Sequence of chain 2.A:
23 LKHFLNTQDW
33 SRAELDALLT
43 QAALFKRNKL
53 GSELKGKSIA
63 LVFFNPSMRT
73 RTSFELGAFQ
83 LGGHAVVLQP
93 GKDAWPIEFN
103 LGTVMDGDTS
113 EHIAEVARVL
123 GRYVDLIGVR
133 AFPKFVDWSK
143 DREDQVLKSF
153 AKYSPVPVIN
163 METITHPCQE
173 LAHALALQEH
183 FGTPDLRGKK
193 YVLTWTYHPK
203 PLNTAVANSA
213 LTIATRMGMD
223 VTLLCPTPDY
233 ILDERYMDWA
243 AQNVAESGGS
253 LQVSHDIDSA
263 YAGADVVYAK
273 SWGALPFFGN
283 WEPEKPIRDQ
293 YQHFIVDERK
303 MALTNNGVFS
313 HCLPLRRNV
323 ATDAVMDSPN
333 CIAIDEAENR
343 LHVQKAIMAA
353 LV

The small molecule below binds the protein below.
Small molecule (SMILES): CCC[C@H](NC(=O)CCC(=O)O)C(=O)O

Binding-site contacts:
Ligand atom CD contacts residue LEU315 of chain 2.A at 3.2 Å (hydrophobic).
Ligand atom CB contacts residue PHE134 of chain 2.A at 3.9 Å (hydrophobic).
Ligand atom CD contacts residue HIS168 of chain 2.A at 4.2 Å.
Ligand atom CD contacts residue CYS314 of chain 2.A at 3.6 Å (hydrophobic).
Ligand atom C4 contacts residue HIS200 of chain 2.A at 3.8 Å.
Ligand atom OXT contacts residue LYS272 of chain 2.A at 2.7 Å (salt-bridge).
Ligand atom CD contacts residue PRO316 of chain 2.A at 4.2 Å (hydrophobic).
Ligand atom CD contacts residue VAL208 of chain 2.A at 4.2 Å (hydrophobic).
Ligand atom CG contacts residue LEU315 of chain 2.A at 3.8 Å (hydrophobic).
Ligand atom O contacts residue LYS272 of chain 2.A at 4.1 Å.
Ligand atom CB contacts residue CP1 of chain 2.C at 4.1 Å.
Ligand atom C contacts residue ASN205 of chain 2.A at 3.9 Å.
Ligand atom C4 contacts residue SER112 of chain 3.A at 3.5 Å.
Ligand atom OD1 contacts residue HIS200 of chain 2.A at 2.8 Å (h-bond).
Ligand atom O1 contacts residue PHE134 of chain 2.A at 4.0 Å.
Ligand atom O contacts residue ASN205 of chain 2.A at 3.5 Å.
Ligand atom CB contacts residue TRP97 of chain 3.A at 4.1 Å (hydrophobic).
Ligand atom OXT contacts residue LEU204 of chain 2.A at 3.8 Å.
Ligand atom OD2 contacts residue SER112 of chain 3.A at 2.5 Å (h-bond).
Ligand atom C contacts residue LYS272 of chain 2.A at 3.5 Å.
Ligand atom C4 contacts residue ARG318 of chain 2.A at 3.2 Å.
Ligand atom CG contacts residue GLU164 of chain 2.A at 4.2 Å.
Ligand atom CG contacts residue CYS314 of chain 2.A at 3.8 Å (hydrophobic).
Ligand atom OD2 contacts residue ARG318 of chain 2.A at 2.6 Å (salt-bridge).
Ligand atom CG contacts residue PRO316 of chain 2.A at 4.1 Å (hydrophobic).
Ligand atom OXT contacts residue ASN205 of chain 2.A at 3.9 Å.
Ligand atom C contacts residue GLU164 of chain 2.A at 3.7 Å.
Ligand atom O contacts residue GLU164 of chain 2.A at 2.6 Å (salt-bridge).
Ligand atom CA contacts residue PHE134 of chain 2.A at 3.9 Å (hydrophobic).
Ligand atom C1 contacts residue TRP97 of chain 3.A at 3.9 Å (hydrophobic).
Ligand atom C2 contacts residue LEU204 of chain 2.A at 3.7 Å (hydrophobic).
Ligand atom CB contacts residue GLU164 of chain 2.A at 3.6 Å.
Ligand atom C3 contacts residue TRP97 of chain 3.A at 3.8 Å (hydrophobic).
Ligand atom CD contacts residue CP1 of chain 2.C at 3.4 Å.
Ligand atom N1 contacts residue TRP97 of chain 3.A at 4.2 Å.
Ligand atom C1 contacts residue LEU204 of chain 2.A at 4.2 Å (hydrophobic).
Ligand atom CD contacts residue GLU164 of chain 2.A at 3.9 Å.
Ligand atom O1 contacts residue TRP97 of chain 3.A at 3.5 Å.
Ligand atom OXT contacts residue KCX322 of chain 2.A at 4.2 Å.
Ligand atom OD1 contacts residue ARG318 of chain 2.A at 2.9 Å (salt-bridge).

Sequence of chain 3.A:
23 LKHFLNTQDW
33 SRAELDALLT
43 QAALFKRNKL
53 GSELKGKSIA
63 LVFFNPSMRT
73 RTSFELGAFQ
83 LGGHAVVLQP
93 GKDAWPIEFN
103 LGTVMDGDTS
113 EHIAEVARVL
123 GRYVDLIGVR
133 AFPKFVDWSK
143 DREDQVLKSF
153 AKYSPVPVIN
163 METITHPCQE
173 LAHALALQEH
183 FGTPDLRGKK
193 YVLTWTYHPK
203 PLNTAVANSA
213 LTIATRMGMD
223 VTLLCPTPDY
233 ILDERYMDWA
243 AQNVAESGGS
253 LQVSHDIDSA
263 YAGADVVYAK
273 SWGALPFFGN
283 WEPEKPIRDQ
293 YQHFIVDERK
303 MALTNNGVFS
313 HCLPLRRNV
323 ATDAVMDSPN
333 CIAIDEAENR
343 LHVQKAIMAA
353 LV